The protein below binds the small molecule below.
Small molecule (SMILES): CC(=O)N[C@@H]1[C@@H](O)[C@H](O)[C@@H](CO)O[C@H]1O

Binding-site contacts:
Ligand atom N2 contacts residue ASN113 of chain 1.D at 2.8 Å (h-bond).
Ligand atom C4 contacts residue ASN113 of chain 1.D at 4.3 Å.
Ligand atom O6 contacts residue LEU261 of chain 1.D at 3.2 Å.
Ligand atom C5 contacts residue ASN113 of chain 1.D at 3.6 Å.
Ligand atom C1 contacts residue TRP257 of chain 1.D at 3.7 Å (hydrophobic).
Ligand atom C6 contacts residue LEU261 of chain 1.D at 3.6 Å (hydrophobic).
Ligand atom C7 contacts residue TRP257 of chain 1.D at 4.0 Å (hydrophobic).
Ligand atom C5 contacts residue TRP257 of chain 1.D at 4.5 Å (hydrophobic).
Ligand atom C5 contacts residue SER115 of chain 1.D at 4.2 Å.
Ligand atom C1 contacts residue ASN113 of chain 1.D at 1.5 Å.
Ligand atom C6 contacts residue ALA116 of chain 1.D at 4.5 Å (hydrophobic).
Ligand atom C2 contacts residue TRP257 of chain 1.D at 3.6 Å (hydrophobic).
Ligand atom O6 contacts residue ALA116 of chain 1.D at 3.5 Å.
Ligand atom C7 contacts residue ASN113 of chain 1.D at 3.6 Å.
Ligand atom O7 contacts residue TRP257 of chain 1.D at 3.3 Å.
Ligand atom O5 contacts residue TRP257 of chain 1.D at 3.4 Å.
Ligand atom C1 contacts residue SER115 of chain 1.D at 4.2 Å.
Ligand atom O5 contacts residue ASN113 of chain 1.D at 2.4 Å (h-bond).
Ligand atom C1 contacts residue ALA116 of chain 1.D at 4.1 Å (hydrophobic).
Ligand atom O5 contacts residue LEU261 of chain 1.D at 4.1 Å.
Ligand atom C3 contacts residue ASN113 of chain 1.D at 3.8 Å.
Ligand atom O5 contacts residue ALA116 of chain 1.D at 3.6 Å.
Ligand atom O7 contacts residue ASN113 of chain 1.D at 4.0 Å.
Ligand atom C4 contacts residue TRP257 of chain 1.D at 4.5 Å (hydrophobic).
Ligand atom N2 contacts residue TRP257 of chain 1.D at 4.2 Å.
Ligand atom C2 contacts residue ASN113 of chain 1.D at 2.5 Å.

Sequence of chain 1.D:
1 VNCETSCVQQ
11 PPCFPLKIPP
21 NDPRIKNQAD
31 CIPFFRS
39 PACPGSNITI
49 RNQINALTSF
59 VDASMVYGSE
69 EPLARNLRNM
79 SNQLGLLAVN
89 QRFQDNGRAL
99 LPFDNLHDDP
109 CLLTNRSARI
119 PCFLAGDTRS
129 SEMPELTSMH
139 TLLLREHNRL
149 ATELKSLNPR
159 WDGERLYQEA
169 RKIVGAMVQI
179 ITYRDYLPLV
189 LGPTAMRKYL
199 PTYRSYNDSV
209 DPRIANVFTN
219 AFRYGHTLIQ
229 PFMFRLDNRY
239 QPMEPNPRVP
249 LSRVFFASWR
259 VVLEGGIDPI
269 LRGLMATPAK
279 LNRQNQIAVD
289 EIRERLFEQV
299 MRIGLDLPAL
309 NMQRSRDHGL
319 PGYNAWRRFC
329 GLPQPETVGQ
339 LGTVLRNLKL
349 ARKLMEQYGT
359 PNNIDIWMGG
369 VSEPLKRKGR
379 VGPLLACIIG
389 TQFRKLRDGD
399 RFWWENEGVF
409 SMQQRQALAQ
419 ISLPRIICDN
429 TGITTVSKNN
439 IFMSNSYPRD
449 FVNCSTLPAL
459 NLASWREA